The protein below binds the small molecule below.
Small molecule (SMILES): Nc1ncnc2c1ncn2[C@@H]1O[C@H](COP(=O)(O)OP(=O)(O)OP(O)(O)=S)[C@@H](O)[C@H]1O

Binding-site contacts:
Ligand atom O1A contacts residue MG1 of chain 1.O at 3.6 Å.
Ligand atom PB contacts residue MG1 of chain 1.O at 3.2 Å.
Ligand atom O2G contacts residue MG1 of chain 1.O at 1.9 Å.
Ligand atom O3G contacts residue PRO180 of chain 1.H at 3.3 Å.
Ligand atom N6 contacts residue THR158 of chain 1.H at 3.7 Å.
Ligand atom PG contacts residue LYS181 of chain 1.H at 3.5 Å.
Ligand atom N3 contacts residue PHE355 of chain 1.H at 2.9 Å.
Ligand atom O3B contacts residue LYS181 of chain 1.H at 3.3 Å.
Ligand atom C8 contacts residue MET186 of chain 1.H at 3.6 Å (hydrophobic).
Ligand atom O1B contacts residue LYS181 of chain 1.H at 3.3 Å (salt-bridge).
Ligand atom O2B contacts residue THR185 of chain 1.H at 2.8 Å (h-bond).
Ligand atom O1A contacts residue THR185 of chain 1.H at 3.6 Å.
Ligand atom C5 contacts residue MET186 of chain 1.H at 3.5 Å (hydrophobic).
Ligand atom C8 contacts residue GLY183 of chain 1.H at 3.4 Å.
Ligand atom N6 contacts residue PRO356 of chain 1.H at 3.4 Å.
Ligand atom O1B contacts residue ALA182 of chain 1.H at 2.6 Å (h-bond).
Ligand atom C2 contacts residue PHE355 of chain 1.H at 3.5 Å (hydrophobic).
Ligand atom O4' contacts residue PHE355 of chain 1.H at 2.5 Å.
Ligand atom C1' contacts residue PHE355 of chain 1.H at 2.7 Å (hydrophobic).
Ligand atom O1B contacts residue GLY183 of chain 1.H at 2.9 Å (h-bond).
Ligand atom PG contacts residue MG1 of chain 1.O at 3.2 Å.
Ligand atom O3A contacts residue LYS184 of chain 1.H at 3.7 Å.
Ligand atom O3B contacts residue MG1 of chain 1.O at 3.5 Å.
Ligand atom O2B contacts residue LYS184 of chain 1.H at 3.4 Å.
Ligand atom C6 contacts residue MET186 of chain 1.H at 3.6 Å (hydrophobic).
Ligand atom O3G contacts residue LYS181 of chain 1.H at 2.5 Å (salt-bridge).
Ligand atom O1B contacts residue LYS184 of chain 1.H at 3.4 Å (salt-bridge).
Ligand atom C6 contacts residue PHE355 of chain 1.H at 3.6 Å (hydrophobic).
Ligand atom O3A contacts residue GLY183 of chain 1.H at 3.4 Å (h-bond).
Ligand atom N9 contacts residue PHE355 of chain 1.H at 3.0 Å.
Ligand atom C4 contacts residue PHE355 of chain 1.H at 3.0 Å (hydrophobic).
Ligand atom C5 contacts residue PHE355 of chain 1.H at 3.5 Å (hydrophobic).
Ligand atom O2' contacts residue PHE355 of chain 1.H at 3.7 Å.
Ligand atom S1G contacts residue ARG212 of chain 1.H at 3.5 Å (salt-bridge).
Ligand atom O2A contacts residue MET186 of chain 1.H at 3.4 Å.
Ligand atom C8 contacts residue PHE355 of chain 1.H at 3.3 Å (hydrophobic).
Ligand atom N7 contacts residue MET186 of chain 1.H at 3.0 Å.
Ligand atom O2G contacts residue FB1 of chain 1.Q at 3.3 Å (h-bond).
Ligand atom N7 contacts residue GLY183 of chain 1.H at 3.6 Å.
Ligand atom O2B contacts residue MG1 of chain 1.O at 2.0 Å.

Sequence of chain 1.H:
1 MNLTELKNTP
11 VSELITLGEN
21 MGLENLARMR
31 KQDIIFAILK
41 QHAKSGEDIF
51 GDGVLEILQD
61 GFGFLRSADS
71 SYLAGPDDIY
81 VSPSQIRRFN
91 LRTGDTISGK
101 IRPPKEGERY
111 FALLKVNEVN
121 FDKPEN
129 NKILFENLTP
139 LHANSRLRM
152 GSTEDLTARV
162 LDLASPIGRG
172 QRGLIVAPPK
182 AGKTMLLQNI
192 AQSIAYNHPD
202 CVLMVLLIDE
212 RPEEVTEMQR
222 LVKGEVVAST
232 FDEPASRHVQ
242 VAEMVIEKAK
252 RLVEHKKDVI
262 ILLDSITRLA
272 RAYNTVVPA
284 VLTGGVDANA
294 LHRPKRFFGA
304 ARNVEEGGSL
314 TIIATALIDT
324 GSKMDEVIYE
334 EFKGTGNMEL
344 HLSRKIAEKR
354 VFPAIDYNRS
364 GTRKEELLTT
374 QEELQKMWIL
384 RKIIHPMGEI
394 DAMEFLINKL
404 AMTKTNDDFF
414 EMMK